This small molecule binds to this protein.
Small molecule (SMILES): O=c1ccn([C@@H]2O[C@H](COP(=O)(O)NP(=O)(O)OP(=O)(O)O)[C@@H](O)[C@H]2O)c(=O)[nH]1

Binding-site contacts:
Ligand atom O3G contacts residue ASP96 of chain 1.B at 3.0 Å (salt-bridge).
Ligand atom O3' contacts residue GLY84 of chain 1.B at 3.3 Å.
Ligand atom O1G contacts residue SER208 of chain 1.B at 2.8 Å (h-bond).
Ligand atom PG contacts residue SER208 of chain 1.B at 3.5 Å.
Ligand atom C2 contacts residue UPU1 of chain 1.L at 3.3 Å.
Ligand atom O4 contacts residue UPU1 of chain 1.L at 3.5 Å (h-bond).
Ligand atom C4 contacts residue UPU1 of chain 1.L at 3.0 Å.
Ligand atom O3B contacts residue SER85 of chain 1.B at 3.4 Å.
Ligand atom N3A contacts residue SER208 of chain 1.B at 3.0 Å (h-bond).
Ligand atom N3 contacts residue UPU1 of chain 1.L at 3.0 Å (h-bond).
Ligand atom PG contacts residue SER85 of chain 1.B at 3.4 Å.
Ligand atom O2B contacts residue MG1 of chain 1.J at 2.0 Å.
Ligand atom PA contacts residue MG1 of chain 1.J at 3.5 Å.
Ligand atom O2 contacts residue ASN168 of chain 1.B at 3.1 Å (h-bond).
Ligand atom O2B contacts residue SER85 of chain 1.B at 3.0 Å (h-bond).
Ligand atom O1A contacts residue UPU1 of chain 1.L at 3.4 Å (h-bond).
Ligand atom O4' contacts residue PHE83 of chain 1.B at 3.4 Å.
Ligand atom C5 contacts residue UPU1 of chain 1.L at 3.3 Å.
Ligand atom C6 contacts residue UPU1 of chain 1.L at 3.4 Å.
Ligand atom PB contacts residue MG1 of chain 1.J at 3.2 Å.
Ligand atom O3B contacts residue SER208 of chain 1.B at 3.0 Å (h-bond).
Ligand atom O1A contacts residue MG1 of chain 1.J at 2.2 Å.
Ligand atom O1A contacts residue ASP96 of chain 1.B at 3.2 Å (salt-bridge).
Ligand atom N3 contacts residue TYR209 of chain 1.B at 3.5 Å.
Ligand atom C5' contacts residue ASP98 of chain 1.B at 3.2 Å.
Ligand atom O2G contacts residue SER95 of chain 1.B at 2.6 Å (h-bond).
Ligand atom O2G contacts residue SER85 of chain 1.B at 2.7 Å (h-bond).
Ligand atom O2' contacts residue ASN168 of chain 1.B at 2.8 Å (h-bond).
Ligand atom O3G contacts residue MG1 of chain 1.J at 2.2 Å.
Ligand atom O1A contacts residue ASP98 of chain 1.B at 3.0 Å (salt-bridge).
Ligand atom C4 contacts residue LEU326 of chain 1.B at 3.5 Å (hydrophobic).
Ligand atom PG contacts residue MG1 of chain 1.J at 3.4 Å.
Ligand atom O2G contacts residue LYS190 of chain 1.B at 3.0 Å (salt-bridge).
Ligand atom O3B contacts residue LYS190 of chain 1.B at 3.1 Å (salt-bridge).
Ligand atom O4 contacts residue LEU326 of chain 1.B at 2.8 Å.
Ligand atom O3G contacts residue SER85 of chain 1.B at 3.4 Å (h-bond).
Ligand atom O4 contacts residue HIS324 of chain 1.B at 3.2 Å (h-bond).
Ligand atom O4' contacts residue UPU1 of chain 1.L at 3.5 Å.
Ligand atom O2B contacts residue ASP98 of chain 1.B at 2.9 Å (salt-bridge).
Ligand atom N1 contacts residue UPU1 of chain 1.L at 3.5 Å (h-bond).

Sequence of chain 1.B:
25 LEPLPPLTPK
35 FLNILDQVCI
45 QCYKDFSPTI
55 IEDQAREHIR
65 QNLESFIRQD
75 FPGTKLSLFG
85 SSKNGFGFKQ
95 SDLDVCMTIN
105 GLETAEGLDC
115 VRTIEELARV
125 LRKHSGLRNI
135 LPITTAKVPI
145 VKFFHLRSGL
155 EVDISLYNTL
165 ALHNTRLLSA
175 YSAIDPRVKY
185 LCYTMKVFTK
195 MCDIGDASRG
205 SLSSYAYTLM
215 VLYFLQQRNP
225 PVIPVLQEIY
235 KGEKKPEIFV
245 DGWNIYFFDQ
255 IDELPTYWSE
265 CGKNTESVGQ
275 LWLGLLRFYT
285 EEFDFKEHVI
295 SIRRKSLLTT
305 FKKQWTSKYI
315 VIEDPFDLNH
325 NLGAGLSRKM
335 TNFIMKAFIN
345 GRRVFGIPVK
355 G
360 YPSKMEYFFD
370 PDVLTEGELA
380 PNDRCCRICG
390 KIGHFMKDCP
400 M